This protein binds this small molecule.
Small molecule (SMILES): Nc1ccn([C@H]2C[C@H](O)[C@@H](CO)O2)c(=O)n1

Sequence of chain 1.B:
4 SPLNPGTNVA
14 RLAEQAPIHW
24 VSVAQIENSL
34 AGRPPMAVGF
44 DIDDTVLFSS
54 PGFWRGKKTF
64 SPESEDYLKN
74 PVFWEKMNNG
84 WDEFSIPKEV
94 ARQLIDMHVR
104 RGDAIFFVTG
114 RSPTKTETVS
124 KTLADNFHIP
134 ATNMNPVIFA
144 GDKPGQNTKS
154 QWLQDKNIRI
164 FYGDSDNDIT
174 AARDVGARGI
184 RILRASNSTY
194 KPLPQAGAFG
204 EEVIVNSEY

Binding-site contacts:
Ligand atom C6 contacts residue LEU71 of chain 1.B at 4.0 Å (hydrophobic).
Ligand atom C4 contacts residue PHE56 of chain 1.B at 3.9 Å (hydrophobic).
Ligand atom C4 contacts residue TYR70 of chain 1.B at 3.7 Å (hydrophobic).
Ligand atom N4 contacts residue PHE56 of chain 1.B at 4.2 Å.
Ligand atom C2 contacts residue TYR193 of chain 1.B at 4.0 Å (hydrophobic).
Ligand atom N3 contacts residue TYR193 of chain 1.B at 3.6 Å.
Ligand atom C5 contacts residue TYR193 of chain 1.B at 4.1 Å (hydrophobic).
Ligand atom C1' contacts residue PHE56 of chain 1.B at 3.8 Å (hydrophobic).
Ligand atom C4' contacts residue ARG114 of chain 1.B at 4.0 Å.
Ligand atom C3' contacts residue PO41 of chain 1.F at 3.2 Å.
Ligand atom N3 contacts residue PHE56 of chain 1.B at 3.6 Å.
Ligand atom O4' contacts residue TRP77 of chain 1.B at 3.9 Å.
Ligand atom O3' contacts residue PO41 of chain 1.F at 2.6 Å (h-bond).
Ligand atom O4' contacts residue PHE56 of chain 1.B at 3.3 Å.
Ligand atom C1' contacts residue PO41 of chain 1.F at 3.3 Å.
Ligand atom N1 contacts residue TYR193 of chain 1.B at 4.1 Å.
Ligand atom C5 contacts residue PHE56 of chain 1.B at 4.1 Å (hydrophobic).
Ligand atom O3' contacts residue ARG114 of chain 1.B at 4.0 Å.
Ligand atom N4 contacts residue TYR193 of chain 1.B at 3.7 Å.
Ligand atom C5 contacts residue LEU71 of chain 1.B at 3.9 Å (hydrophobic).
Ligand atom C2' contacts residue PO41 of chain 1.F at 3.1 Å.
Ligand atom C4' contacts residue TRP77 of chain 1.B at 4.0 Å (hydrophobic).
Ligand atom C2' contacts residue TYR193 of chain 1.B at 3.8 Å (hydrophobic).
Ligand atom N4 contacts residue THR192 of chain 1.B at 3.6 Å.
Ligand atom C5 contacts residue TYR70 of chain 1.B at 3.8 Å (hydrophobic).
Ligand atom C1' contacts residue ASP46 of chain 1.B at 4.2 Å.
Ligand atom N1 contacts residue PHE56 of chain 1.B at 3.6 Å.
Ligand atom C5' contacts residue TRP77 of chain 1.B at 3.8 Å (hydrophobic).
Ligand atom C6 contacts residue PHE56 of chain 1.B at 4.0 Å (hydrophobic).
Ligand atom C4 contacts residue TYR193 of chain 1.B at 3.7 Å (hydrophobic).
Ligand atom N4 contacts residue TYR70 of chain 1.B at 3.3 Å (h-bond).
Ligand atom C2 contacts residue PHE56 of chain 1.B at 3.6 Å (hydrophobic).
Ligand atom O2 contacts residue PHE56 of chain 1.B at 3.5 Å.
Ligand atom O4' contacts residue PO41 of chain 1.F at 3.5 Å (h-bond).
Ligand atom C4' contacts residue PO41 of chain 1.F at 3.4 Å.
Ligand atom O3' contacts residue GLY113 of chain 1.B at 3.3 Å.
Ligand atom C4' contacts residue GLY113 of chain 1.B at 3.9 Å.
Ligand atom O5' contacts residue LEU71 of chain 1.B at 4.0 Å.
Ligand atom O2 contacts residue ASP46 of chain 1.B at 3.5 Å.
Ligand atom C5' contacts residue GLY113 of chain 1.B at 3.9 Å.